A small-molecule ligand and the protein it binds are described below.
Small molecule (SMILES): OC[C@H]1O[C@@H](O)[C@H](O)[C@@H](O)[C@@H]1O

Binding-site contacts:
Ligand atom C3 contacts residue GAL1 of chain 1.B at 3.2 Å.
Ligand atom C5 contacts residue GAL1 of chain 1.B at 3.5 Å.
Ligand atom C6 contacts residue GAL1 of chain 1.B at 3.7 Å.
Ligand atom C4 contacts residue GAL1 of chain 1.B at 2.4 Å.
Ligand atom O3 contacts residue GAL1 of chain 1.B at 2.7 Å (h-bond).
Ligand atom O4 contacts residue GAL1 of chain 1.B at 1.1 Å.